Sequence of chain 1.C:
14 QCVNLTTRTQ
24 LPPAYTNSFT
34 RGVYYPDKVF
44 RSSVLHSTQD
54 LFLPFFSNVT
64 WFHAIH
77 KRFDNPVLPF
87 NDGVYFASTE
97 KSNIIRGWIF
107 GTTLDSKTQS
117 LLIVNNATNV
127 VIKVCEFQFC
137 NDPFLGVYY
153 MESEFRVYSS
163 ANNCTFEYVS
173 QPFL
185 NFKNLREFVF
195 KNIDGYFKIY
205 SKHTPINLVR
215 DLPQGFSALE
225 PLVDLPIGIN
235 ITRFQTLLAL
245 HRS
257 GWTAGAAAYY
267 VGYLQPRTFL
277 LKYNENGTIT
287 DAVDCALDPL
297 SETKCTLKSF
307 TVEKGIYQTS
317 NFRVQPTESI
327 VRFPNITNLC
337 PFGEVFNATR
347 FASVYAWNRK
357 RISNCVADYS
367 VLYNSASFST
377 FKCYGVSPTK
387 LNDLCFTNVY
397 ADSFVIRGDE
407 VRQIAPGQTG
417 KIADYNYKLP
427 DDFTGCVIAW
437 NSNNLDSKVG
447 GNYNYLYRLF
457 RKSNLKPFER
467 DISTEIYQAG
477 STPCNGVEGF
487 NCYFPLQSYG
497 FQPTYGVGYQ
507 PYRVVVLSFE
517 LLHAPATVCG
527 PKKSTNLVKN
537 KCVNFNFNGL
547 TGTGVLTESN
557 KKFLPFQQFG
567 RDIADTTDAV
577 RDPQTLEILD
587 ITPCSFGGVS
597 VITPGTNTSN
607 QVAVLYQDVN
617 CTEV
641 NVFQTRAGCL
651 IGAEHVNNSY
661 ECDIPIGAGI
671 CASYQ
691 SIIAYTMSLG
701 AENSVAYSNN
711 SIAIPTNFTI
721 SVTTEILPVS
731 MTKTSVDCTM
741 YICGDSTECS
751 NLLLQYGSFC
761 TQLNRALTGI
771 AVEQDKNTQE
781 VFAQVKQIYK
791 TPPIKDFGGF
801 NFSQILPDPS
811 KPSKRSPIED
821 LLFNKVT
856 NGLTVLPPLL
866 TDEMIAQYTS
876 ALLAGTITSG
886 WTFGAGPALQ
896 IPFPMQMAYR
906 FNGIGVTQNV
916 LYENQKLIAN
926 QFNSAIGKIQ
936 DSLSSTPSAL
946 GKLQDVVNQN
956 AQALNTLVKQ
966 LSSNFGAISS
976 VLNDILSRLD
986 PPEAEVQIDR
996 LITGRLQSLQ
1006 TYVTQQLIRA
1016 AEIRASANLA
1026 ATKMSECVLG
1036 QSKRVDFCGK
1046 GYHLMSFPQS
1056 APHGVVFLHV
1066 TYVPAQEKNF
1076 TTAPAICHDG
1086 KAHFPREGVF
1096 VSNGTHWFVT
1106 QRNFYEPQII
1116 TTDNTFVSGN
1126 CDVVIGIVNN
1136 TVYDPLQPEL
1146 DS

Binding-site contacts:
Ligand atom C7 contacts residue ASN343 of chain 1.C at 3.3 Å.
Ligand atom C1 contacts residue ASN343 of chain 1.C at 1.4 Å.
Ligand atom O6 contacts residue ASN343 of chain 1.C at 4.2 Å.
Ligand atom C8 contacts residue ASN343 of chain 1.C at 4.4 Å.
Ligand atom C3 contacts residue ASN343 of chain 1.C at 3.8 Å.
Ligand atom C4 contacts residue ASN343 of chain 1.C at 4.2 Å.
Ligand atom O5 contacts residue ASN343 of chain 1.C at 2.3 Å (h-bond).
Ligand atom C5 contacts residue ASN343 of chain 1.C at 3.7 Å.
Ligand atom O7 contacts residue ASN343 of chain 1.C at 3.3 Å (h-bond).
Ligand atom N2 contacts residue ASN343 of chain 1.C at 2.9 Å (h-bond).
Ligand atom C2 contacts residue ASN343 of chain 1.C at 2.4 Å.
Ligand atom O6 contacts residue THR345 of chain 1.C at 4.2 Å.

This small molecule binds to this protein.
Small molecule (SMILES): CC(=O)N[C@@H]1[C@@H](O)[C@H](O)[C@@H](CO)O[C@H]1O